A small-molecule ligand and the protein it binds are described below.
Small molecule (SMILES): CC(=O)N[C@H]1[C@H](O[C@H]2[C@H](O)[C@@H](NC(C)=O)CO[C@@H]2CO)O[C@H](CO)[C@@H](O[C@@H]2O[C@H](CO[C@H]3O[C@H](CO)[C@@H](O)[C@H](O)[C@@H]3O)[C@@H](O)[C@H](O[C@H]3O[C@H](CO)[C@@H](O)[C@H](O)[C@@H]3O)[C@@H]2O)[C@@H]1O

Sequence of chain 1.A:
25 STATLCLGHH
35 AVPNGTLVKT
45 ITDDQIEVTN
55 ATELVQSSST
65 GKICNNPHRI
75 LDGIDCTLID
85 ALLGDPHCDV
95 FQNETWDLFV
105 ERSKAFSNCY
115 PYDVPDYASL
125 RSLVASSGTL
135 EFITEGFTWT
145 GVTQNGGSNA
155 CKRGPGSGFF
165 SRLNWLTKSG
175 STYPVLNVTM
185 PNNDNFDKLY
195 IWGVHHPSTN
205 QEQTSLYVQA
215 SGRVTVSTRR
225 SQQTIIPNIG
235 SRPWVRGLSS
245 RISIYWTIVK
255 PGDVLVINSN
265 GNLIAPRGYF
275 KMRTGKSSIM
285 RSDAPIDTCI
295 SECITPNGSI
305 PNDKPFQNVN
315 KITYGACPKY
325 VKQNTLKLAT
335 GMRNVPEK

Binding-site contacts:
Ligand atom C8 contacts residue VAL258 of chain 1.A at 4.0 Å (hydrophobic).
Ligand atom O3 contacts residue TRP238 of chain 1.C at 3.2 Å.
Ligand atom O5 contacts residue TRP238 of chain 1.C at 4.0 Å.
Ligand atom C8 contacts residue TRP238 of chain 1.C at 3.9 Å (hydrophobic).
Ligand atom C4 contacts residue TRP238 of chain 1.C at 4.3 Å (hydrophobic).
Ligand atom C5 contacts residue ASN181 of chain 1.A at 3.6 Å.
Ligand atom C4 contacts residue TRP238 of chain 1.C at 3.7 Å (hydrophobic).
Ligand atom C7 contacts residue PRO237 of chain 1.C at 4.0 Å (hydrophobic).
Ligand atom C7 contacts residue SER235 of chain 1.C at 4.3 Å.
Ligand atom C1 contacts residue TRP238 of chain 1.C at 3.7 Å (hydrophobic).
Ligand atom O5 contacts residue ASN181 of chain 1.A at 2.3 Å (h-bond).
Ligand atom O7 contacts residue TRP238 of chain 1.C at 2.6 Å (h-bond).
Ligand atom C5 contacts residue TRP238 of chain 1.C at 3.4 Å (hydrophobic).
Ligand atom O6 contacts residue THR183 of chain 1.A at 3.1 Å.
Ligand atom C3 contacts residue TRP238 of chain 1.C at 4.0 Å (hydrophobic).
Ligand atom C6 contacts residue TRP238 of chain 1.C at 3.7 Å (hydrophobic).
Ligand atom C5 contacts residue TRP238 of chain 1.C at 4.3 Å (hydrophobic).
Ligand atom C3 contacts residue ASN181 of chain 1.A at 3.8 Å.
Ligand atom C1 contacts residue SER235 of chain 1.C at 3.8 Å.
Ligand atom N2 contacts residue ASN181 of chain 1.A at 2.9 Å (h-bond).
Ligand atom O7 contacts residue PRO237 of chain 1.C at 3.3 Å.
Ligand atom C1 contacts residue ASN181 of chain 1.A at 1.4 Å.
Ligand atom C6 contacts residue TRP238 of chain 1.C at 4.2 Å (hydrophobic).
Ligand atom C2 contacts residue TRP238 of chain 1.C at 3.8 Å (hydrophobic).
Ligand atom C7 contacts residue ASN181 of chain 1.A at 3.0 Å.
Ligand atom C6 contacts residue THR183 of chain 1.A at 3.6 Å.
Ligand atom C8 contacts residue VAL260 of chain 1.A at 4.0 Å (hydrophobic).
Ligand atom O5 contacts residue TRP238 of chain 1.C at 3.9 Å.
Ligand atom C2 contacts residue ASN181 of chain 1.A at 2.5 Å.
Ligand atom C4 contacts residue ASN181 of chain 1.A at 4.2 Å.
Ligand atom O7 contacts residue ASN181 of chain 1.A at 2.7 Å (h-bond).
Ligand atom O7 contacts residue SER243 of chain 1.C at 4.4 Å.
Ligand atom C8 contacts residue ASN181 of chain 1.A at 4.2 Å.
Ligand atom C7 contacts residue TRP238 of chain 1.C at 3.4 Å (hydrophobic).
Ligand atom N2 contacts residue SER235 of chain 1.C at 3.7 Å.
Ligand atom C8 contacts residue PRO237 of chain 1.C at 4.0 Å (hydrophobic).
Ligand atom C2 contacts residue SER235 of chain 1.C at 4.2 Å.
Ligand atom N2 contacts residue TRP238 of chain 1.C at 3.9 Å.
Ligand atom O7 contacts residue ARG236 of chain 1.C at 3.4 Å (salt-bridge).
Ligand atom O6 contacts residue TRP238 of chain 1.C at 3.1 Å.

Sequence of chain 1.C:
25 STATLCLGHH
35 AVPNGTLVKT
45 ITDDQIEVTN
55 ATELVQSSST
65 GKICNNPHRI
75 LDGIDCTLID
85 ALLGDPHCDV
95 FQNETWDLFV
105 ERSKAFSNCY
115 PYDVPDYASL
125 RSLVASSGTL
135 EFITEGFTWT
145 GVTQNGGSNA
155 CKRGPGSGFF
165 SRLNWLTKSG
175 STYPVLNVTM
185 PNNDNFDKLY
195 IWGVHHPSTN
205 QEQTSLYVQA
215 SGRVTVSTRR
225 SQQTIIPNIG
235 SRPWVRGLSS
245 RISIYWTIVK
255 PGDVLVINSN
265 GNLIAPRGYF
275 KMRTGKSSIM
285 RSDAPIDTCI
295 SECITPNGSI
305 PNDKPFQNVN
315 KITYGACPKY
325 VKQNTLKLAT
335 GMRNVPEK